Sequence of chain 1.B:
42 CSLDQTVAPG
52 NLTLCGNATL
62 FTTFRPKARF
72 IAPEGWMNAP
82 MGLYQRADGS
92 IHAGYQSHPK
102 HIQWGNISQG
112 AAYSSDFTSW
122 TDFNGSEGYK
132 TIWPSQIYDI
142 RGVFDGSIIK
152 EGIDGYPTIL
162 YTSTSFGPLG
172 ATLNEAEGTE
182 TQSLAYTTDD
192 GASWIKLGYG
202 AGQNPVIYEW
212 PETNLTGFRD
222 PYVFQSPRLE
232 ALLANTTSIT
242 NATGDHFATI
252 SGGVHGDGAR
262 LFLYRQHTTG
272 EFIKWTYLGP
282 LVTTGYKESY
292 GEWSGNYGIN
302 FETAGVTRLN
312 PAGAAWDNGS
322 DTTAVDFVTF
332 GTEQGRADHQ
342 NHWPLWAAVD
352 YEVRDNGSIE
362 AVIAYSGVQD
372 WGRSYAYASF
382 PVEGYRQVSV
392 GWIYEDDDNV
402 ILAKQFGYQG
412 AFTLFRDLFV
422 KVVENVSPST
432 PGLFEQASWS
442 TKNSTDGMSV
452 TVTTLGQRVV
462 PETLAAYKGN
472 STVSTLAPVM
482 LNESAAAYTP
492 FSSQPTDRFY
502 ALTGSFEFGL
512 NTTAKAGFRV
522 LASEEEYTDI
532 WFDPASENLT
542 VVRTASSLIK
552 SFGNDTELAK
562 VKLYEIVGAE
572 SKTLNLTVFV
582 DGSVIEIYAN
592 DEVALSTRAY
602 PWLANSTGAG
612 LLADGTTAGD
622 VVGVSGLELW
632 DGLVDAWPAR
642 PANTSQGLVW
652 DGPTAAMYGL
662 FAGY

The protein below binds the small molecule below.
Small molecule (SMILES): CC(=O)N[C@H]1[C@H](O[C@H]2[C@H](O)[C@@H](NC(C)=O)CO[C@@H]2CO)O[C@H](CO)[C@@H](O[C@@H]2O[C@H](CO[C@H]3O[C@H](CO)[C@@H](O)[C@H](O[C@H]4O[C@H](CO)[C@@H](O)[C@H](O)[C@@H]4O)[C@@H]3O)[C@@H](O)[C@H](O[C@H]3O[C@H](CO)[C@@H](O)[C@H](O)[C@@H]3O)[C@@H]2O)[C@@H]1O

Binding-site contacts:
Ligand atom O3 contacts residue GLY203 of chain 2.B at 3.8 Å.
Ligand atom O6 contacts residue VAL650 of chain 1.B at 4.0 Å.
Ligand atom C2 contacts residue ASN58 of chain 1.B at 2.4 Å.
Ligand atom O4 contacts residue TRP651 of chain 1.B at 3.7 Å.
Ligand atom C4 contacts residue LEU649 of chain 1.B at 3.8 Å (hydrophobic).
Ligand atom C4 contacts residue GLY203 of chain 2.B at 3.6 Å.
Ligand atom O5 contacts residue LEU649 of chain 1.B at 3.5 Å.
Ligand atom C6 contacts residue PRO654 of chain 1.B at 3.7 Å (hydrophobic).
Ligand atom C3 contacts residue ASN58 of chain 1.B at 3.8 Å.
Ligand atom N2 contacts residue ASN58 of chain 1.B at 2.9 Å (h-bond).
Ligand atom O3 contacts residue TRP651 of chain 1.B at 3.4 Å.
Ligand atom O5 contacts residue TRP651 of chain 1.B at 3.4 Å.
Ligand atom C2 contacts residue TRP651 of chain 1.B at 3.9 Å (hydrophobic).
Ligand atom C2 contacts residue LEU649 of chain 1.B at 4.0 Å (hydrophobic).
Ligand atom O6 contacts residue PRO654 of chain 1.B at 3.2 Å.
Ligand atom C5 contacts residue TRP651 of chain 1.B at 3.8 Å (hydrophobic).
Ligand atom C5 contacts residue LYS405 of chain 1.B at 4.0 Å.
Ligand atom O6 contacts residue TYR665 of chain 1.B at 3.8 Å.
Ligand atom C6 contacts residue VAL650 of chain 1.B at 3.5 Å (hydrophobic).
Ligand atom C6 contacts residue TRP651 of chain 1.B at 3.8 Å (hydrophobic).
Ligand atom O7 contacts residue ASN58 of chain 1.B at 3.9 Å.
Ligand atom C6 contacts residue TYR209 of chain 2.B at 3.5 Å (hydrophobic).
Ligand atom O6 contacts residue TRP651 of chain 1.B at 3.9 Å.
Ligand atom O5 contacts residue ASN58 of chain 1.B at 2.3 Å (h-bond).
Ligand atom O2 contacts residue GLY203 of chain 2.B at 4.0 Å.
Ligand atom O6 contacts residue LYS405 of chain 1.B at 3.1 Å (salt-bridge).
Ligand atom C7 contacts residue ASN58 of chain 1.B at 3.6 Å.
Ligand atom O5 contacts residue ALA202 of chain 2.B at 3.7 Å.
Ligand atom O6 contacts residue TYR209 of chain 2.B at 3.3 Å (h-bond).
Ligand atom C3 contacts residue TRP651 of chain 1.B at 4.0 Å (hydrophobic).
Ligand atom C1 contacts residue TRP651 of chain 1.B at 3.9 Å (hydrophobic).
Ligand atom C5 contacts residue ASN58 of chain 1.B at 3.6 Å.
Ligand atom C1 contacts residue ASN58 of chain 1.B at 1.4 Å.
Ligand atom O2 contacts residue ALA202 of chain 2.B at 3.5 Å.
Ligand atom O5 contacts residue TRP651 of chain 1.B at 3.4 Å.
Ligand atom O6 contacts residue TRP651 of chain 1.B at 3.9 Å.
Ligand atom C6 contacts residue LEU649 of chain 1.B at 3.9 Å (hydrophobic).
Ligand atom O7 contacts residue ALA202 of chain 2.B at 4.0 Å.
Ligand atom C4 contacts residue TRP651 of chain 1.B at 3.9 Å (hydrophobic).
Ligand atom O5 contacts residue LYS405 of chain 1.B at 3.9 Å.

Sequence of chain 2.B:
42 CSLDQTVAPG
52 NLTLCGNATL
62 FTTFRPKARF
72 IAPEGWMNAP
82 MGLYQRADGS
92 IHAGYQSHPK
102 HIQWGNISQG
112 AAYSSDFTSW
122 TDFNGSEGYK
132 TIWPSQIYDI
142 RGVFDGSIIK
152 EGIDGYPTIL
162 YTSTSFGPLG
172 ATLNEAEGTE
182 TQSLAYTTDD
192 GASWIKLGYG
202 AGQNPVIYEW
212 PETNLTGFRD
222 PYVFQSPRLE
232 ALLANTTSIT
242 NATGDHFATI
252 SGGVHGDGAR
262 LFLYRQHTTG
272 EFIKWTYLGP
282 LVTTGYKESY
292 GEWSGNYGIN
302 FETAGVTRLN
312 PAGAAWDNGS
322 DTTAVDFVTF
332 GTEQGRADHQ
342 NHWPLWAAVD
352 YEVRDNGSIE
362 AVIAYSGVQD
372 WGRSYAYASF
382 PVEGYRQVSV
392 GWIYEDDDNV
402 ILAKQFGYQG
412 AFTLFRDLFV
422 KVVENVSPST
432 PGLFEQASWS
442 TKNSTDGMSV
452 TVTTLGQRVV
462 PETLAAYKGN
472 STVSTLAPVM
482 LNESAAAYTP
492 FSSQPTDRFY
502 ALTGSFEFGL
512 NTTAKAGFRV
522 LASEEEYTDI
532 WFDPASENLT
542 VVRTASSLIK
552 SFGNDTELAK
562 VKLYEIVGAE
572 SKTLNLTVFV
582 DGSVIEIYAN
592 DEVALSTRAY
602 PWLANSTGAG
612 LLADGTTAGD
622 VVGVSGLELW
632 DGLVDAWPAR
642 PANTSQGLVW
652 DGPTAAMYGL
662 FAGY